Sequence of chain 1.A:
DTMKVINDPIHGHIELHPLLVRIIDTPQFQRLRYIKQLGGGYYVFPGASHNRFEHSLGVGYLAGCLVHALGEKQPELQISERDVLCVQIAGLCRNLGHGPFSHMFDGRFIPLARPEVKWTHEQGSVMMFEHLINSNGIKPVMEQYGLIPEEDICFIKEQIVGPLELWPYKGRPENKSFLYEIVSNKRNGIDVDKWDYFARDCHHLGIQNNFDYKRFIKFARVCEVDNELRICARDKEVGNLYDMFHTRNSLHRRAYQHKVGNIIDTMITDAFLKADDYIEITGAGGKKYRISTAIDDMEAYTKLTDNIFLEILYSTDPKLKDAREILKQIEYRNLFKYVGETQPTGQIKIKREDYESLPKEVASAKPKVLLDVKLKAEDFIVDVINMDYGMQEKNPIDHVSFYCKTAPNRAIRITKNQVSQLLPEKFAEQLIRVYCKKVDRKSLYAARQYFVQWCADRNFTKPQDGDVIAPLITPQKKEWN

Binding-site contacts:
Ligand atom O2A contacts residue HIS264 of chain 1.D at 2.7 Å (h-bond).
Ligand atom N9 contacts residue ARG221 of chain 1.B at 3.4 Å (salt-bridge).
Ligand atom C5 contacts residue ARG221 of chain 1.B at 3.4 Å.
Ligand atom PB contacts residue MG1 of chain 1.J at 3.3 Å.
Ligand atom O6 contacts residue ARG260 of chain 1.D at 3.3 Å.
Ligand atom PG contacts residue ARG240 of chain 1.B at 3.6 Å.
Ligand atom C4' contacts residue VAL5 of chain 1.A at 3.3 Å (hydrophobic).
Ligand atom C3' contacts residue VAL44 of chain 1.D at 3.2 Å (hydrophobic).
Ligand atom PA contacts residue LYS242 of chain 1.B at 3.4 Å.
Ligand atom O2B contacts residue LYS265 of chain 1.D at 2.8 Å (salt-bridge).
Ligand atom O1G contacts residue ARG240 of chain 1.B at 2.6 Å (salt-bridge).
Ligand atom O1A contacts residue ARG221 of chain 1.B at 2.9 Å (salt-bridge).
Ligand atom N2 contacts residue HIS13 of chain 1.A at 3.6 Å.
Ligand atom O3' contacts residue VAL44 of chain 1.D at 2.7 Å (h-bond).
Ligand atom O1B contacts residue DGT1 of chain 1.X at 2.8 Å (h-bond).
Ligand atom O4' contacts residue ARG221 of chain 1.B at 3.1 Å (salt-bridge).
Ligand atom N3 contacts residue ARG221 of chain 1.B at 3.4 Å (salt-bridge).
Ligand atom N2 contacts residue ASN7 of chain 1.A at 3.4 Å (h-bond).
Ligand atom O2G contacts residue DGT1 of chain 1.X at 3.0 Å (h-bond).
Ligand atom N1 contacts residue ARG221 of chain 1.B at 3.6 Å.
Ligand atom C5' contacts residue VAL5 of chain 1.A at 3.2 Å (hydrophobic).
Ligand atom O2B contacts residue HIS264 of chain 1.D at 3.0 Å.
Ligand atom O3G contacts residue ARG240 of chain 1.B at 2.8 Å (salt-bridge).
Ligand atom O1B contacts residue MG1 of chain 1.J at 2.1 Å.
Ligand atom PG contacts residue MG1 of chain 1.J at 3.4 Å.
Ligand atom O2A contacts residue LYS242 of chain 1.B at 3.4 Å (salt-bridge).
Ligand atom O2G contacts residue LYS411 of chain 1.B at 2.8 Å (salt-bridge).
Ligand atom N7 contacts residue ARG221 of chain 1.B at 3.4 Å (salt-bridge).
Ligand atom N9 contacts residue PHE45 of chain 1.D at 3.5 Å.
Ligand atom O1A contacts residue LYS242 of chain 1.B at 2.7 Å (salt-bridge).
Ligand atom O2G contacts residue MG1 of chain 1.J at 2.2 Å.
Ligand atom C1' contacts residue PHE45 of chain 1.D at 3.5 Å (hydrophobic).
Ligand atom O3' contacts residue ASN7 of chain 1.A at 2.9 Å (h-bond).
Ligand atom O3B contacts residue LYS265 of chain 1.D at 3.2 Å (salt-bridge).
Ligand atom O6 contacts residue ASN246 of chain 1.B at 3.2 Å (h-bond).
Ligand atom O3A contacts residue DGT1 of chain 1.X at 3.3 Å (h-bond).
Ligand atom C2' contacts residue PHE45 of chain 1.D at 3.6 Å (hydrophobic).
Ligand atom C4 contacts residue ARG221 of chain 1.B at 3.2 Å.
Ligand atom N2 contacts residue ASP218 of chain 1.B at 3.4 Å (salt-bridge).
Ligand atom C2' contacts residue VAL44 of chain 1.D at 3.6 Å (hydrophobic).

This protein binds this small molecule.
Small molecule (SMILES): Nc1nc2c(ncn2[C@H]2C[C@H](O)[C@@H](CO[P](=O)(O)O[P](=O)(O)OP(=O)(O)O)O2)c(=O)[nH]1

Sequence of chain 1.B:
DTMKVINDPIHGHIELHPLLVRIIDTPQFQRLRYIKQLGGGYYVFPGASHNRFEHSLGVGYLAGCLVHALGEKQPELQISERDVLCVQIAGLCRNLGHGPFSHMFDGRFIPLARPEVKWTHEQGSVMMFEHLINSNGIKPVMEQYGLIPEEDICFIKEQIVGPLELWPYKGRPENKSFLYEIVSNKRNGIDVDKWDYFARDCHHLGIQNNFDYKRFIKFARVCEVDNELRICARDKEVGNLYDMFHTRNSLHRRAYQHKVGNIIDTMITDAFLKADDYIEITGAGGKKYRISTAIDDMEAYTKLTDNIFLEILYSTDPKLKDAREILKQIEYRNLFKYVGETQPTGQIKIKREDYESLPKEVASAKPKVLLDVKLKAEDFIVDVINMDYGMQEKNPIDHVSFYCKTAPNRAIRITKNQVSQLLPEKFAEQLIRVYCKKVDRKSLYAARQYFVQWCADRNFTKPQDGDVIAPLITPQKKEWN

Sequence of chain 1.D:
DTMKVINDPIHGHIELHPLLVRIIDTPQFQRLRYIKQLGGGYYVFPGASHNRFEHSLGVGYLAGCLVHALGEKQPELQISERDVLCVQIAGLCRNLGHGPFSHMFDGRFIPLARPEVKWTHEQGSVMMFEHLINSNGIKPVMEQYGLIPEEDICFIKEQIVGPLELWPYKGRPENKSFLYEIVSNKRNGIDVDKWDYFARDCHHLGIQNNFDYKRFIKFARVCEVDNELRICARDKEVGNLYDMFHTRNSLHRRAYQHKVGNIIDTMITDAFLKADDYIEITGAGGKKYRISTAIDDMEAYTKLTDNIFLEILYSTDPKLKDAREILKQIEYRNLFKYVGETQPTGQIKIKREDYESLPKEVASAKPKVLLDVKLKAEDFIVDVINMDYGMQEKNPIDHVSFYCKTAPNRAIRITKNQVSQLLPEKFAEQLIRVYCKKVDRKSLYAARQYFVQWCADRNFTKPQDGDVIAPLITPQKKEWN